Binding-site contacts:
Ligand atom C23 contacts residue HIS141 of chain 1.A at 3.7 Å.
Ligand atom O3 contacts residue TYR30 of chain 1.A at 2.8 Å (h-bond).
Ligand atom O3 contacts residue SER111 of chain 1.A at 3.4 Å.
Ligand atom C28 contacts residue HIS141 of chain 1.A at 3.6 Å.
Ligand atom C3 contacts residue TYR30 of chain 1.A at 3.6 Å (hydrophobic).
Ligand atom C25 contacts residue HIS233 of chain 1.A at 4.0 Å.
Ligand atom C29 contacts residue ARG110 of chain 1.A at 3.9 Å.
Ligand atom C9 contacts residue TRP122 of chain 1.A at 3.6 Å (hydrophobic).
Ligand atom C29 contacts residue SER73 of chain 1.A at 3.5 Å.
Ligand atom C5 contacts residue SER111 of chain 1.A at 3.9 Å.
Ligand atom C21 contacts residue LEU149 of chain 1.A at 4.0 Å (hydrophobic).
Ligand atom O20 contacts residue VAL136 of chain 1.A at 3.9 Å.
Ligand atom C26 contacts residue HIS233 of chain 1.A at 3.9 Å.
Ligand atom C11 contacts residue LEU66 of chain 1.A at 3.8 Å (hydrophobic).
Ligand atom C10 contacts residue SER73 of chain 1.A at 3.8 Å.
Ligand atom C6 contacts residue TRP122 of chain 1.A at 3.9 Å (hydrophobic).
Ligand atom C1 contacts residue SER73 of chain 1.A at 3.7 Å.
Ligand atom C2 contacts residue ARG110 of chain 1.A at 3.9 Å.
Ligand atom O1 contacts residue SER73 of chain 1.A at 2.8 Å (h-bond).
Ligand atom C25 contacts residue VAL70 of chain 1.A at 3.8 Å (hydrophobic).
Ligand atom C19 contacts residue ILE107 of chain 1.A at 3.7 Å (hydrophobic).
Ligand atom C3 contacts residue TYR34 of chain 1.A at 3.8 Å (hydrophobic).
Ligand atom C19 contacts residue SER73 of chain 1.A at 3.4 Å.
Ligand atom C12 contacts residue VAL136 of chain 1.A at 4.0 Å (hydrophobic).
Ligand atom C2 contacts residue TYR30 of chain 1.A at 3.8 Å (hydrophobic).
Ligand atom O1 contacts residue ARG110 of chain 1.A at 3.0 Å (salt-bridge).
Ligand atom C7 contacts residue SER111 of chain 1.A at 3.4 Å.
Ligand atom C29 contacts residue PHE37 of chain 1.A at 3.8 Å (hydrophobic).
Ligand atom O26 contacts residue HIS141 of chain 1.A at 2.8 Å (h-bond).
Ligand atom C3 contacts residue SER114 of chain 1.A at 3.7 Å.
Ligand atom C21 contacts residue LEU145 of chain 1.A at 3.9 Å (hydrophobic).
Ligand atom C6 contacts residue SER111 of chain 1.A at 3.6 Å.
Ligand atom C4 contacts residue CYS124 of chain 1.A at 3.6 Å (hydrophobic).
Ligand atom O3 contacts residue SER114 of chain 1.A at 2.8 Å (h-bond).
Ligand atom C18 contacts residue VAL70 of chain 1.A at 3.6 Å (hydrophobic).
Ligand atom C26 contacts residue HIS141 of chain 1.A at 3.7 Å.
Ligand atom C1 contacts residue ARG110 of chain 1.A at 3.8 Å.
Ligand atom O26 contacts residue HIS233 of chain 1.A at 2.8 Å (h-bond).
Ligand atom C4 contacts residue SER114 of chain 1.A at 3.6 Å.
Ligand atom C28 contacts residue LEU63 of chain 1.A at 3.5 Å (hydrophobic).

This small molecule binds to this protein.
Small molecule (SMILES): C=C1/C(=C\C=C2/CCC[C@@]3(C)[C@H]2CC[C@@H]3[C@]2(C)C[C@H](CC(C)(C)O)CO2)C[C@@H](O)[C@H](C)[C@@H]1O

Sequence of chain 1.A:
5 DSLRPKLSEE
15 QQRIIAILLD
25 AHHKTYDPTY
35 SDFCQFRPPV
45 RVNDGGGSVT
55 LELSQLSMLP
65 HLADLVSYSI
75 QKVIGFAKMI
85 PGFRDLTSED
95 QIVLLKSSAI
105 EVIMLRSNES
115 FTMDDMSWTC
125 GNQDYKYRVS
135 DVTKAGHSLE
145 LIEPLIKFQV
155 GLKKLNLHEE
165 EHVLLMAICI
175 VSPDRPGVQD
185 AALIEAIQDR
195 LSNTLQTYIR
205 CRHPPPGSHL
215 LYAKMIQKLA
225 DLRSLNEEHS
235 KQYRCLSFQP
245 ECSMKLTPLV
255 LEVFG